The small molecule below binds the protein below.
Small molecule (SMILES): Nc1cccc([C@@H](OCCN2CCCCC2)c2cc3nccc(C(=O)O)c3s2)c1

Sequence of chain 1.A:
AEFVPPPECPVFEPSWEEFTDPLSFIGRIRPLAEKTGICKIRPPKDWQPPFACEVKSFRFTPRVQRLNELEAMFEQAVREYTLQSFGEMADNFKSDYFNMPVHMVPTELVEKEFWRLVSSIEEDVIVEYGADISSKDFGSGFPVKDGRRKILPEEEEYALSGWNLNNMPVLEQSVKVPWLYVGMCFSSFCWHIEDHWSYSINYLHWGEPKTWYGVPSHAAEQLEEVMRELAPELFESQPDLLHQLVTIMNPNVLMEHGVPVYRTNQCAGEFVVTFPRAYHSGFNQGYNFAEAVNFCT

Binding-site contacts:
Ligand atom C33 contacts residue ASN235 of chain 1.A at 3.7 Å.
Ligand atom C05 contacts residue PHE222 of chain 1.A at 3.7 Å (hydrophobic).
Ligand atom C04 contacts residue PHE222 of chain 1.A at 3.6 Å (hydrophobic).
Ligand atom C12 contacts residue SER221 of chain 1.A at 3.8 Å.
Ligand atom C13 contacts residue GOL1 of chain 1.E at 3.3 Å.
Ligand atom N31 contacts residue HIS313 of chain 1.A at 3.5 Å (h-bond).
Ligand atom C14 contacts residue CYS223 of chain 1.A at 3.8 Å (hydrophobic).
Ligand atom N24 contacts residue ASP154 of chain 1.A at 3.5 Å.
Ligand atom N31 contacts residue HIS225 of chain 1.A at 3.2 Å (h-bond).
Ligand atom O03 contacts residue PHE222 of chain 1.A at 3.3 Å.
Ligand atom N15 contacts residue PHE222 of chain 1.A at 3.7 Å.
Ligand atom O01 contacts residue LYS243 of chain 1.A at 2.7 Å (salt-bridge).
Ligand atom C32 contacts residue MN1 of chain 1.C at 3.0 Å.
Ligand atom C02 contacts residue LYS243 of chain 1.A at 3.7 Å.
Ligand atom C06 contacts residue HIS225 of chain 1.A at 3.5 Å.
Ligand atom O01 contacts residue PHE222 of chain 1.A at 3.7 Å.
Ligand atom C13 contacts residue SER221 of chain 1.A at 3.5 Å.
Ligand atom C29 contacts residue TYR214 of chain 1.A at 3.1 Å (hydrophobic).
Ligand atom C33 contacts residue TRP245 of chain 1.A at 3.5 Å (hydrophobic).
Ligand atom O03 contacts residue TYR214 of chain 1.A at 3.6 Å.
Ligand atom C33 contacts residue PHE222 of chain 1.A at 3.6 Å (hydrophobic).
Ligand atom C02 contacts residue PHE222 of chain 1.A at 3.4 Å (hydrophobic).
Ligand atom O03 contacts residue TYR151 of chain 1.A at 2.5 Å (h-bond).
Ligand atom C06 contacts residue MN1 of chain 1.C at 3.3 Å.
Ligand atom C32 contacts residue TRP245 of chain 1.A at 3.8 Å (hydrophobic).
Ligand atom N15 contacts residue GOL1 of chain 1.E at 2.8 Å (h-bond).
Ligand atom C07 contacts residue MN1 of chain 1.C at 3.6 Å.
Ligand atom O01 contacts residue TYR151 of chain 1.A at 3.5 Å (h-bond).
Ligand atom N31 contacts residue MN1 of chain 1.C at 2.3 Å.
Ligand atom S30 contacts residue TYR214 of chain 1.A at 3.4 Å.
Ligand atom S30 contacts residue PHE222 of chain 1.A at 3.6 Å.
Ligand atom C20 contacts residue PHE222 of chain 1.A at 3.7 Å (hydrophobic).
Ligand atom C12 contacts residue ARG75 of chain 1.A at 3.5 Å.
Ligand atom C07 contacts residue HIS225 of chain 1.A at 3.3 Å.
Ligand atom N15 contacts residue CYS223 of chain 1.A at 2.9 Å (h-bond).
Ligand atom C23 contacts residue ASP154 of chain 1.A at 3.1 Å.
Ligand atom C14 contacts residue PHE222 of chain 1.A at 3.6 Å (hydrophobic).
Ligand atom C14 contacts residue GOL1 of chain 1.E at 3.4 Å.
Ligand atom C02 contacts residue TYR151 of chain 1.A at 3.4 Å (hydrophobic).
Ligand atom C32 contacts residue HIS313 of chain 1.A at 3.6 Å.